Sequence of chain 1.A:
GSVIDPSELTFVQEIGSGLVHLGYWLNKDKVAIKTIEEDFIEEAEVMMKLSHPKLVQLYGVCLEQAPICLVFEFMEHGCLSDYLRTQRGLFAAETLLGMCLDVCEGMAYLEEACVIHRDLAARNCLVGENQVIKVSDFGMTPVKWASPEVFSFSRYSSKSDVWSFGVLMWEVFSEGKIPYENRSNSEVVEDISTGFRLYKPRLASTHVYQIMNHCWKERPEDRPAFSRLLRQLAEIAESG

This small molecule binds to this protein.
Small molecule (SMILES): C=CC(=O)N1CC[C@H](Nc2nc(CN3CCOCC3)cc(Nc3nc4cccnc4s3)n2)C1

Binding-site contacts:
Ligand atom C21 contacts residue PHE83 of chain 1.A at 3.3 Å (hydrophobic).
Ligand atom C7 contacts residue ILE15 of chain 1.A at 3.8 Å (hydrophobic).
Ligand atom C11 contacts residue GLY87 of chain 1.A at 3.7 Å.
Ligand atom C16 contacts residue GLU85 of chain 1.A at 3.7 Å.
Ligand atom C2 contacts residue CYS88 of chain 1.A at 2.9 Å (hydrophobic).
Ligand atom C14 contacts residue GLU85 of chain 1.A at 3.9 Å.
Ligand atom C22 contacts residue ILE15 of chain 1.A at 3.9 Å (hydrophobic).
Ligand atom N5 contacts residue CYS88 of chain 1.A at 3.2 Å (h-bond).
Ligand atom N33 contacts residue ILE15 of chain 1.A at 3.6 Å.
Ligand atom C1 contacts residue CYS88 of chain 1.A at 3.5 Å (hydrophobic).
Ligand atom C3 contacts residue CYS88 of chain 1.A at 2.9 Å (hydrophobic).
Ligand atom C16 contacts residue HIS86 of chain 1.A at 3.6 Å.
Ligand atom C27 contacts residue PHE81 of chain 1.A at 3.8 Å (hydrophobic).
Ligand atom C21 contacts residue MET84 of chain 1.A at 3.2 Å (hydrophobic).
Ligand atom C26 contacts residue LEU135 of chain 1.A at 3.7 Å (hydrophobic).
Ligand atom C29 contacts residue LEU135 of chain 1.A at 3.9 Å (hydrophobic).
Ligand atom C21 contacts residue GLY87 of chain 1.A at 3.7 Å.
Ligand atom N25 contacts residue ALA35 of chain 1.A at 3.6 Å.
Ligand atom C11 contacts residue ILE15 of chain 1.A at 3.8 Å (hydrophobic).
Ligand atom C26 contacts residue ALA35 of chain 1.A at 3.4 Å (hydrophobic).
Ligand atom C31 contacts residue LEU135 of chain 1.A at 3.8 Å (hydrophobic).
Ligand atom N33 contacts residue GLY87 of chain 1.A at 3.5 Å.
Ligand atom C2 contacts residue ASP91 of chain 1.A at 3.6 Å.
Ligand atom C22 contacts residue PHE83 of chain 1.A at 3.7 Å (hydrophobic).
Ligand atom C24 contacts residue MET84 of chain 1.A at 3.6 Å (hydrophobic).
Ligand atom N25 contacts residue MET84 of chain 1.A at 3.0 Å (h-bond).
Ligand atom C27 contacts residue GLU82 of chain 1.A at 3.1 Å.
Ligand atom C9 contacts residue CYS88 of chain 1.A at 3.5 Å (hydrophobic).
Ligand atom O4 contacts residue CYS88 of chain 1.A at 3.5 Å (h-bond).
Ligand atom C28 contacts residue PHE81 of chain 1.A at 3.4 Å (hydrophobic).
Ligand atom N23 contacts residue PHE83 of chain 1.A at 3.5 Å.
Ligand atom C16 contacts residue GLY87 of chain 1.A at 3.9 Å.
Ligand atom C28 contacts residue LEU135 of chain 1.A at 3.6 Å (hydrophobic).
Ligand atom C22 contacts residue MET84 of chain 1.A at 3.2 Å (hydrophobic).
Ligand atom N23 contacts residue MET84 of chain 1.A at 2.7 Å (h-bond).
Ligand atom C27 contacts residue LEU135 of chain 1.A at 3.6 Å (hydrophobic).
Ligand atom C27 contacts residue ALA35 of chain 1.A at 3.7 Å (hydrophobic).
Ligand atom C22 contacts residue GLY87 of chain 1.A at 3.6 Å.
Ligand atom C26 contacts residue GLU82 of chain 1.A at 3.8 Å.
Ligand atom C31 contacts residue ALA35 of chain 1.A at 3.7 Å (hydrophobic).